This protein binds this small molecule.
Small molecule (SMILES): CC(=O)N[C@@H]1[C@@H](O)[C@H](O)[C@@H](CO)O[C@H]1O

Sequence of chain 1.J:
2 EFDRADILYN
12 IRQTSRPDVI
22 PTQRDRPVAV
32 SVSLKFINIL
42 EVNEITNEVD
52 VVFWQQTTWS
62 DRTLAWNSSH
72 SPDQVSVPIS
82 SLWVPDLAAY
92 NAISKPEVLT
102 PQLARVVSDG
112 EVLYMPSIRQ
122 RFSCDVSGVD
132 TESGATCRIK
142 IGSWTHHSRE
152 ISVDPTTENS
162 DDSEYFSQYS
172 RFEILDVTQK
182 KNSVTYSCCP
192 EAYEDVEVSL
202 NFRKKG

Binding-site contacts:
Ligand atom C3 contacts residue ASN68 of chain 1.J at 3.7 Å.
Ligand atom O5 contacts residue SER70 of chain 1.J at 3.7 Å.
Ligand atom C7 contacts residue ASN68 of chain 1.J at 3.4 Å.
Ligand atom C5 contacts residue SER70 of chain 1.J at 4.0 Å.
Ligand atom C4 contacts residue ASN68 of chain 1.J at 4.2 Å.
Ligand atom C2 contacts residue ASN68 of chain 1.J at 2.4 Å.
Ligand atom C6 contacts residue GLU2 of chain 1.J at 3.6 Å.
Ligand atom O5 contacts residue ASN68 of chain 1.J at 2.4 Å (h-bond).
Ligand atom N2 contacts residue ASN68 of chain 1.J at 2.8 Å (h-bond).
Ligand atom C8 contacts residue ASN68 of chain 1.J at 3.0 Å.
Ligand atom C1 contacts residue SER70 of chain 1.J at 3.8 Å.
Ligand atom C5 contacts residue ASN68 of chain 1.J at 3.7 Å.
Ligand atom O5 contacts residue GLU2 of chain 1.J at 4.3 Å.
Ligand atom C1 contacts residue ASN68 of chain 1.J at 1.4 Å.